Sequence of chain 1.B:
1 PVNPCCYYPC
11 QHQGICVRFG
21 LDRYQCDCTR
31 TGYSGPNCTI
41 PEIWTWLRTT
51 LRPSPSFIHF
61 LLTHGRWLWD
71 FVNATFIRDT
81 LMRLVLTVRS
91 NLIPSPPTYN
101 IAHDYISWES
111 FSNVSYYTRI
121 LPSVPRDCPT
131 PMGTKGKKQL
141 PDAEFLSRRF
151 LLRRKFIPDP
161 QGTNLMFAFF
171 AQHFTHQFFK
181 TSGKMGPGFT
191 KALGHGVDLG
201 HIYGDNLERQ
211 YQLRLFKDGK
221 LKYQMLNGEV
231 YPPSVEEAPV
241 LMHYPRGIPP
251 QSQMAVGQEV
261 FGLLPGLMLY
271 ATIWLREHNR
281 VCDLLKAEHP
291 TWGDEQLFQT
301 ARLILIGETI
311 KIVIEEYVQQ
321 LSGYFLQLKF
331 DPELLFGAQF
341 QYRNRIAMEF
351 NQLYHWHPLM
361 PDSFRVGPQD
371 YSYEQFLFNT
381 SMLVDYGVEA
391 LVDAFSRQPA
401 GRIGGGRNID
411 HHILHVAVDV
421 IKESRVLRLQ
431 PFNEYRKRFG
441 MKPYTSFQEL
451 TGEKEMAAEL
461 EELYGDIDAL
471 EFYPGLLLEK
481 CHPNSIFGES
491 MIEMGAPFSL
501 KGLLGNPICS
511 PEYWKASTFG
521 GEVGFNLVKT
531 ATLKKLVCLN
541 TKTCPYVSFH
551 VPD

This small molecule binds to this protein.
Small molecule (SMILES): CC(=O)N[C@H]1[C@H](O[C@H]2[C@H](O)[C@@H](NC(C)=O)CO[C@@H]2CO)O[C@H](CO)[C@@H](O)[C@@H]1O

Binding-site contacts:
Ligand atom C3 contacts residue LEU207 of chain 1.B at 4.2 Å (hydrophobic).
Ligand atom C1 contacts residue LEU207 of chain 1.B at 4.4 Å (hydrophobic).
Ligand atom C6 contacts residue TYR116 of chain 1.A at 3.3 Å (hydrophobic).
Ligand atom N2 contacts residue ASN113 of chain 1.A at 3.0 Å (h-bond).
Ligand atom C3 contacts residue ASN113 of chain 1.A at 3.9 Å.
Ligand atom C6 contacts residue LEU207 of chain 1.B at 4.5 Å (hydrophobic).
Ligand atom O5 contacts residue TYR116 of chain 1.A at 3.5 Å.
Ligand atom C5 contacts residue ASN113 of chain 1.A at 3.7 Å.
Ligand atom C5 contacts residue TYR116 of chain 1.A at 4.1 Å (hydrophobic).
Ligand atom C8 contacts residue PHE189 of chain 1.A at 4.2 Å (hydrophobic).
Ligand atom O6 contacts residue LEU207 of chain 1.B at 3.7 Å.
Ligand atom C7 contacts residue MET185 of chain 1.A at 4.2 Å (hydrophobic).
Ligand atom O5 contacts residue LEU207 of chain 1.B at 4.0 Å.
Ligand atom O6 contacts residue TYR116 of chain 1.A at 3.3 Å (h-bond).
Ligand atom O7 contacts residue ASN113 of chain 1.A at 3.4 Å (h-bond).
Ligand atom O5 contacts residue GLU109 of chain 1.A at 3.6 Å.
Ligand atom C7 contacts residue ASN113 of chain 1.A at 3.4 Å.
Ligand atom O7 contacts residue MET185 of chain 1.A at 3.6 Å.
Ligand atom C8 contacts residue MET185 of chain 1.A at 3.8 Å (hydrophobic).
Ligand atom C2 contacts residue LEU207 of chain 1.B at 4.0 Å (hydrophobic).
Ligand atom C2 contacts residue ASN113 of chain 1.A at 2.5 Å.
Ligand atom O6 contacts residue TYR211 of chain 1.B at 4.2 Å.
Ligand atom C4 contacts residue LEU207 of chain 1.B at 3.7 Å (hydrophobic).
Ligand atom O7 contacts residue GLU109 of chain 1.A at 4.3 Å.
Ligand atom C4 contacts residue ASN113 of chain 1.A at 4.3 Å.
Ligand atom O7 contacts residue LEU207 of chain 1.B at 4.1 Å.
Ligand atom C6 contacts residue TYR211 of chain 1.B at 4.0 Å (hydrophobic).
Ligand atom C1 contacts residue TYR116 of chain 1.A at 4.0 Å (hydrophobic).
Ligand atom C1 contacts residue SER115 of chain 1.A at 4.4 Å.
Ligand atom C5 contacts residue PHE189 of chain 1.A at 4.2 Å (hydrophobic).
Ligand atom C1 contacts residue ASN113 of chain 1.A at 1.5 Å.
Ligand atom C1 contacts residue GLU109 of chain 1.A at 3.6 Å.
Ligand atom O3 contacts residue LEU207 of chain 1.B at 4.3 Å.
Ligand atom O5 contacts residue ASN113 of chain 1.A at 2.4 Å (h-bond).
Ligand atom C2 contacts residue GLU109 of chain 1.A at 4.3 Å.
Ligand atom C6 contacts residue PHE189 of chain 1.A at 4.1 Å (hydrophobic).
Ligand atom C5 contacts residue TYR211 of chain 1.B at 4.2 Å (hydrophobic).
Ligand atom O6 contacts residue GLU208 of chain 1.B at 4.3 Å.
Ligand atom C5 contacts residue LEU207 of chain 1.B at 4.3 Å (hydrophobic).

Sequence of chain 1.A:
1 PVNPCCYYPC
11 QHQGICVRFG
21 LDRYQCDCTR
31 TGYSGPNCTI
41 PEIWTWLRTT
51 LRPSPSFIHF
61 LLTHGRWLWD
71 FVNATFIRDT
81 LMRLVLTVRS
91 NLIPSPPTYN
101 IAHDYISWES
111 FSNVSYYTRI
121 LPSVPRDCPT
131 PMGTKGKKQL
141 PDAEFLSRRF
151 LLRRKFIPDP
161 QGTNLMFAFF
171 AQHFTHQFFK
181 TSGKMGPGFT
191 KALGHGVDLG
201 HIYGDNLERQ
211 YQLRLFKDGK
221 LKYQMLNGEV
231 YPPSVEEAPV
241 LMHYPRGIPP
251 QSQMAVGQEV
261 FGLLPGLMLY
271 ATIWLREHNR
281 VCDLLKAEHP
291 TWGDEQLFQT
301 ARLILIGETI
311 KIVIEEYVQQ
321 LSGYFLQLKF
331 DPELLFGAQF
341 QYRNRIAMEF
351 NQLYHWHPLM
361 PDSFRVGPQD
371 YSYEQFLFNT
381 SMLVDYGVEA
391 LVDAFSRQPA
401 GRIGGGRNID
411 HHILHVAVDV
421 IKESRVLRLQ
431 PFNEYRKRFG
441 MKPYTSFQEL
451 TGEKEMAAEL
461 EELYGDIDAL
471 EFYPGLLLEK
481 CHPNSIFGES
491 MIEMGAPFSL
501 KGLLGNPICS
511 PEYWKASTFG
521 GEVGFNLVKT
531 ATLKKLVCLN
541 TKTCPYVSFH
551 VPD